Sequence of chain 1.C:
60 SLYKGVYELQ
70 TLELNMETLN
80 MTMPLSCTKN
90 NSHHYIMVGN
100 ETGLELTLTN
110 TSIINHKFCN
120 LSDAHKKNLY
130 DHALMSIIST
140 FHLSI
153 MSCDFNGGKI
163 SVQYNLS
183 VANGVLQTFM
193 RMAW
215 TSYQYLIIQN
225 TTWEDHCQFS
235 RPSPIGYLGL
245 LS

This protein binds this small molecule.
Small molecule (SMILES): CC(=O)N[C@H]1[C@H](O[C@H]2[C@H](O)[C@@H](NC(C)=O)CO[C@@H]2CO)O[C@H](CO)[C@@H](O[C@@H]2O[C@H](CO)[C@@H](O)[C@H](O)[C@@H]2O)[C@@H]1O

Binding-site contacts:
Ligand atom C8 contacts residue GLY159 of chain 1.C at 3.5 Å.
Ligand atom C1 contacts residue ASN224 of chain 1.C at 1.4 Å.
Ligand atom C7 contacts residue THR225 of chain 1.C at 4.2 Å.
Ligand atom C8 contacts residue LYS161 of chain 1.C at 4.4 Å.
Ligand atom N2 contacts residue ASN224 of chain 1.C at 2.9 Å (h-bond).
Ligand atom C6 contacts residue ASN30 of chain 1.H at 3.8 Å.
Ligand atom O6 contacts residue GLY159 of chain 1.C at 4.3 Å.
Ligand atom C8 contacts residue ASN224 of chain 1.C at 3.3 Å.
Ligand atom O5 contacts residue ASN224 of chain 1.C at 2.3 Å (h-bond).
Ligand atom O5 contacts residue LYS161 of chain 1.C at 4.1 Å.
Ligand atom C5 contacts residue LYS161 of chain 1.C at 4.1 Å.
Ligand atom O7 contacts residue THR226 of chain 1.C at 3.7 Å.
Ligand atom O6 contacts residue ASN30 of chain 1.H at 4.0 Å.
Ligand atom C4 contacts residue ASN224 of chain 1.C at 4.2 Å.
Ligand atom O6 contacts residue GLY160 of chain 1.C at 4.1 Å.
Ligand atom C3 contacts residue ASN224 of chain 1.C at 3.8 Å.
Ligand atom C6 contacts residue GLY160 of chain 1.C at 3.4 Å.
Ligand atom O5 contacts residue GLY160 of chain 1.C at 3.9 Å.
Ligand atom C8 contacts residue THR226 of chain 1.C at 4.2 Å.
Ligand atom C7 contacts residue ASN224 of chain 1.C at 3.7 Å.
Ligand atom C5 contacts residue ASN224 of chain 1.C at 3.6 Å.
Ligand atom C6 contacts residue GLY159 of chain 1.C at 3.5 Å.
Ligand atom C8 contacts residue THR225 of chain 1.C at 3.6 Å.
Ligand atom N2 contacts residue GLY159 of chain 1.C at 3.9 Å.
Ligand atom C7 contacts residue GLY159 of chain 1.C at 4.1 Å.
Ligand atom C2 contacts residue ASN224 of chain 1.C at 2.5 Å.
Ligand atom C5 contacts residue GLY160 of chain 1.C at 4.1 Å.
Ligand atom C6 contacts residue LYS161 of chain 1.C at 3.8 Å.

Sequence of chain 1.H:
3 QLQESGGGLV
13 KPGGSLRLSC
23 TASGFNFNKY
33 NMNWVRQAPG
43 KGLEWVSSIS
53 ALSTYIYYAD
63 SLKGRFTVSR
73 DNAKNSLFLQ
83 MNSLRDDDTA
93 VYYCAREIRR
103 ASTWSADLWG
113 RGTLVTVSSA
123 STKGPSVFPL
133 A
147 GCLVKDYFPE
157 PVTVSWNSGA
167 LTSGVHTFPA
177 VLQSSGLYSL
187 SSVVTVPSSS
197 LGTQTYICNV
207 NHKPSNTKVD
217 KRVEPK